A small-molecule ligand and the protein it binds are described below.
Small molecule (SMILES): CC(=O)N[C@H]1[C@H](O[C@H]2[C@H](O)[C@@H](NC(C)=O)CO[C@@H]2CO)O[C@H](CO)[C@@H](O[C@@H]2O[C@H](CO)[C@@H](O)[C@H](O)[C@@H]2O)[C@@H]1O

Binding-site contacts:
Ligand atom C7 contacts residue ASN332 of chain 1.A at 3.6 Å.
Ligand atom N2 contacts residue ASN332 of chain 1.A at 2.8 Å (h-bond).
Ligand atom C8 contacts residue NAG1 of chain 1.JA at 4.2 Å.
Ligand atom C7 contacts residue NAG1 of chain 1.JA at 4.1 Å.
Ligand atom O4 contacts residue NAG2 of chain 1.JA at 4.4 Å.
Ligand atom O7 contacts residue NAG1 of chain 1.JA at 3.1 Å (h-bond).
Ligand atom C5 contacts residue ASN332 of chain 1.A at 3.7 Å.
Ligand atom C6 contacts residue NAG1 of chain 1.JA at 3.9 Å.
Ligand atom O5 contacts residue NAG1 of chain 1.JA at 4.5 Å.
Ligand atom C7 contacts residue THR341 of chain 1.A at 4.2 Å.
Ligand atom C2 contacts residue ASN332 of chain 1.A at 2.4 Å.
Ligand atom O6 contacts residue ARG113 of chain 1.A at 2.7 Å (salt-bridge).
Ligand atom O7 contacts residue ASN355 of chain 1.A at 3.8 Å.
Ligand atom O6 contacts residue NAG2 of chain 1.JA at 2.9 Å (h-bond).
Ligand atom O5 contacts residue ASN332 of chain 1.A at 2.4 Å (h-bond).
Ligand atom C6 contacts residue ARG113 of chain 1.A at 3.4 Å.
Ligand atom C3 contacts residue ASN332 of chain 1.A at 3.7 Å.
Ligand atom C6 contacts residue NAG2 of chain 1.JA at 4.3 Å.
Ligand atom C5 contacts residue NAG1 of chain 1.JA at 4.2 Å.
Ligand atom O7 contacts residue ASN332 of chain 1.A at 3.9 Å.
Ligand atom C8 contacts residue THR341 of chain 1.A at 3.3 Å.
Ligand atom C4 contacts residue ASN332 of chain 1.A at 4.2 Å.
Ligand atom C1 contacts residue ASN332 of chain 1.A at 1.4 Å.
Ligand atom N2 contacts residue SER333 of chain 1.A at 3.9 Å.
Ligand atom C1 contacts residue SER333 of chain 1.A at 4.1 Å.

Sequence of chain 1.A:
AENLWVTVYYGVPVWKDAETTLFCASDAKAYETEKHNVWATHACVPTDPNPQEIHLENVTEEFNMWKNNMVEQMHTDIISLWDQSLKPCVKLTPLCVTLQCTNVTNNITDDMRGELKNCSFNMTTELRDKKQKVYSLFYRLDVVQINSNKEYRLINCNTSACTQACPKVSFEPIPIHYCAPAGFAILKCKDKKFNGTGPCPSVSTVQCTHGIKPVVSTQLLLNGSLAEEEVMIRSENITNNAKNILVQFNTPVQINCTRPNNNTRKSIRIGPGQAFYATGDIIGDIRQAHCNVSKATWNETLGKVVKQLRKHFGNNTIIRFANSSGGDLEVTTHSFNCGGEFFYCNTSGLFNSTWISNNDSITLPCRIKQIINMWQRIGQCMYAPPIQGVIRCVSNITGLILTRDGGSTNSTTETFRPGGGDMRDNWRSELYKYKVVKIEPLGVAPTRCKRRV